Sequence of chain 1.N:
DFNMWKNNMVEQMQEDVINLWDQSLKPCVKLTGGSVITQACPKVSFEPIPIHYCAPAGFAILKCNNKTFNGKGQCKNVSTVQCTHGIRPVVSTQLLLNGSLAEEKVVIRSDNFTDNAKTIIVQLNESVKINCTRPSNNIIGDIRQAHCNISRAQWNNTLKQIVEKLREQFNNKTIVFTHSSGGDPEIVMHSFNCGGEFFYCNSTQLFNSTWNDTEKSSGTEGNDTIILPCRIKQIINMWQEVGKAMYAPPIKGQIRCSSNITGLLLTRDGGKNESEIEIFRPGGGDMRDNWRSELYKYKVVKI

A small-molecule ligand and the protein it binds are described below.
Small molecule (SMILES): CC(=O)N[C@@H]1[C@@H](O)[C@H](O)[C@@H](CO)O[C@H]1O

Binding-site contacts:
Ligand atom C8 contacts residue ASN198 of chain 1.N at 3.7 Å.
Ligand atom C1 contacts residue SER263 of chain 1.N at 4.1 Å.
Ligand atom N2 contacts residue SER264 of chain 1.N at 3.4 Å (h-bond).
Ligand atom O5 contacts residue NAG1 of chain 1.PA at 3.4 Å.
Ligand atom C7 contacts residue SER264 of chain 1.N at 4.3 Å.
Ligand atom C1 contacts residue SER264 of chain 1.N at 4.2 Å.
Ligand atom C6 contacts residue ASN98 of chain 1.N at 4.5 Å.
Ligand atom C4 contacts residue ASN98 of chain 1.N at 4.0 Å.
Ligand atom O7 contacts residue ASN198 of chain 1.N at 4.1 Å.
Ligand atom C5 contacts residue SER263 of chain 1.N at 3.4 Å.
Ligand atom C3 contacts residue CYS262 of chain 1.N at 4.3 Å (hydrophobic).
Ligand atom O4 contacts residue SER263 of chain 1.N at 3.8 Å.
Ligand atom C6 contacts residue NAG1 of chain 1.PA at 4.2 Å.
Ligand atom C2 contacts residue SER264 of chain 1.N at 4.0 Å.
Ligand atom C3 contacts residue ASN98 of chain 1.N at 3.6 Å.
Ligand atom O7 contacts residue PRO48 of chain 1.N at 4.0 Å.
Ligand atom O5 contacts residue SER263 of chain 1.N at 4.1 Å.
Ligand atom O5 contacts residue ASN98 of chain 1.N at 2.2 Å (h-bond).
Ligand atom C7 contacts residue ASN98 of chain 1.N at 3.7 Å.
Ligand atom C4 contacts residue SER263 of chain 1.N at 3.8 Å.
Ligand atom C2 contacts residue SER263 of chain 1.N at 4.5 Å.
Ligand atom C7 contacts residue ASN198 of chain 1.N at 4.2 Å.
Ligand atom N2 contacts residue ASN98 of chain 1.N at 2.9 Å (h-bond).
Ligand atom O6 contacts residue NAG1 of chain 1.PA at 4.3 Å.
Ligand atom C5 contacts residue ASN98 of chain 1.N at 3.5 Å.
Ligand atom C2 contacts residue ASN98 of chain 1.N at 2.3 Å.
Ligand atom C3 contacts residue SER263 of chain 1.N at 3.7 Å.
Ligand atom O7 contacts residue VAL90 of chain 1.N at 3.7 Å.
Ligand atom C1 contacts residue NAG1 of chain 1.PA at 4.1 Å.
Ligand atom C5 contacts residue NAG1 of chain 1.PA at 4.4 Å.
Ligand atom O3 contacts residue CYS262 of chain 1.N at 3.3 Å (h-bond).
Ligand atom O7 contacts residue ASN98 of chain 1.N at 4.1 Å.
Ligand atom C7 contacts residue VAL90 of chain 1.N at 3.8 Å (hydrophobic).
Ligand atom C8 contacts residue SER264 of chain 1.N at 4.4 Å.
Ligand atom C6 contacts residue SER263 of chain 1.N at 4.4 Å.
Ligand atom C8 contacts residue VAL90 of chain 1.N at 3.7 Å (hydrophobic).
Ligand atom C3 contacts residue SER264 of chain 1.N at 4.0 Å.
Ligand atom C8 contacts residue LEU97 of chain 1.N at 3.9 Å (hydrophobic).
Ligand atom N2 contacts residue VAL90 of chain 1.N at 4.4 Å.
Ligand atom C1 contacts residue ASN98 of chain 1.N at 1.4 Å.